Binding-site contacts:
Ligand atom O3 contacts residue VAL227 of chain 1.A at 4.0 Å.
Ligand atom C3 contacts residue LEU186 of chain 1.A at 4.0 Å (hydrophobic).
Ligand atom O4 contacts residue LEU199 of chain 1.A at 3.6 Å.
Ligand atom O5 contacts residue MN1 of chain 1.E at 2.3 Å.
Ligand atom C4 contacts residue LEU199 of chain 1.A at 3.7 Å (hydrophobic).
Ligand atom O1 contacts residue VAL239 of chain 1.A at 3.8 Å.
Ligand atom C2 contacts residue HIS225 of chain 1.A at 3.7 Å.
Ligand atom C5 contacts residue ARG235 of chain 1.A at 3.7 Å.
Ligand atom C2 contacts residue HIS175 of chain 1.A at 4.1 Å.
Ligand atom O5 contacts residue HIS175 of chain 1.A at 3.5 Å (h-bond).
Ligand atom C2 contacts residue ILE171 of chain 1.A at 4.0 Å (hydrophobic).
Ligand atom O2 contacts residue HIS225 of chain 1.A at 3.9 Å.
Ligand atom C3 contacts residue ASN160 of chain 1.A at 3.7 Å.
Ligand atom O3 contacts residue ARG235 of chain 1.A at 3.2 Å (salt-bridge).
Ligand atom O4 contacts residue LEU186 of chain 1.A at 4.0 Å.
Ligand atom C5 contacts residue LEU186 of chain 1.A at 3.8 Å (hydrophobic).
Ligand atom O4 contacts residue VAL227 of chain 1.A at 3.5 Å.
Ligand atom O1 contacts residue ARG170 of chain 1.A at 2.9 Å (salt-bridge).
Ligand atom O5 contacts residue HIS225 of chain 1.A at 2.6 Å (h-bond).
Ligand atom C3 contacts residue ILE171 of chain 1.A at 4.0 Å (hydrophobic).
Ligand atom C1 contacts residue ILE171 of chain 1.A at 4.0 Å (hydrophobic).
Ligand atom O1 contacts residue MN1 of chain 1.E at 3.8 Å.
Ligand atom C2 contacts residue MN1 of chain 1.E at 2.8 Å.
Ligand atom C1 contacts residue ARG170 of chain 1.A at 3.1 Å.
Ligand atom C5 contacts residue TYR188 of chain 1.A at 3.5 Å (hydrophobic).
Ligand atom C5 contacts residue VAL227 of chain 1.A at 3.5 Å (hydrophobic).
Ligand atom C4 contacts residue VAL227 of chain 1.A at 3.7 Å (hydrophobic).
Ligand atom C4 contacts residue LEU186 of chain 1.A at 3.7 Å (hydrophobic).
Ligand atom O3 contacts residue TYR188 of chain 1.A at 3.7 Å.
Ligand atom C3 contacts residue VAL239 of chain 1.A at 3.9 Å (hydrophobic).
Ligand atom O2 contacts residue ARG170 of chain 1.A at 2.8 Å (salt-bridge).
Ligand atom O4 contacts residue TYR188 of chain 1.A at 2.7 Å (h-bond).
Ligand atom O4 contacts residue ARG235 of chain 1.A at 2.8 Å (salt-bridge).
Ligand atom O2 contacts residue ASP177 of chain 1.A at 3.1 Å (salt-bridge).
Ligand atom O3 contacts residue ASN160 of chain 1.A at 4.0 Å.
Ligand atom O2 contacts residue MN1 of chain 1.E at 1.9 Å.
Ligand atom O2 contacts residue HIS175 of chain 1.A at 2.7 Å (h-bond).
Ligand atom O1 contacts residue ASN160 of chain 1.A at 3.3 Å (h-bond).
Ligand atom C1 contacts residue MN1 of chain 1.E at 2.7 Å.
Ligand atom C1 contacts residue HIS175 of chain 1.A at 3.8 Å.

The protein below binds the small molecule below.
Small molecule (SMILES): O=C(O)CCC(=O)C(=O)O

Sequence of chain 1.A:
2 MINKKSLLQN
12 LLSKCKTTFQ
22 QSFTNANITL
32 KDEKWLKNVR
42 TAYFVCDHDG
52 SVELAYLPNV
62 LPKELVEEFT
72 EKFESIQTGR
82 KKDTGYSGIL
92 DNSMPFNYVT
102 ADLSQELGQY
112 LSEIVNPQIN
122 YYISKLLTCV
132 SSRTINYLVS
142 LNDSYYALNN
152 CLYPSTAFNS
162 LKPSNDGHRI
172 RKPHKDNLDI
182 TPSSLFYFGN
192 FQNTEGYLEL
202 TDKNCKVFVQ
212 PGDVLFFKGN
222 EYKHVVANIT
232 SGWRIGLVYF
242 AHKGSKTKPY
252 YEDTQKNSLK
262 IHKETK